A protein and the small-molecule ligand that binds it are described below.
Small molecule (SMILES): O=C(CC(c1ccccc1)c1ccccc1)NCCS

Sequence of chain 1.A:
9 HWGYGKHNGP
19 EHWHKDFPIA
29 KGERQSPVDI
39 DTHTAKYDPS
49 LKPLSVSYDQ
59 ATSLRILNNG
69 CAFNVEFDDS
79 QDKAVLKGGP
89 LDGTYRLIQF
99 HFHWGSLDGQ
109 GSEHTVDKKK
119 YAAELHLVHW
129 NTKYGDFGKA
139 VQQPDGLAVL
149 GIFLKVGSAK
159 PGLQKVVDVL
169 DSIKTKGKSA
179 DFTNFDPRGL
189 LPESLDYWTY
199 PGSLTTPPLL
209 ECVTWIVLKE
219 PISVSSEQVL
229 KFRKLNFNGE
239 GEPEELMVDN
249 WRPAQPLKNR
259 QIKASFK

Binding-site contacts:
Ligand atom C6 contacts residue PHE135 of chain 1.A at 4.3 Å (hydrophobic).
Ligand atom C5 contacts residue LEU202 of chain 1.A at 3.9 Å (hydrophobic).
Ligand atom C9 contacts residue GLN97 of chain 1.A at 3.9 Å.
Ligand atom C12 contacts residue LEU202 of chain 1.A at 4.0 Å (hydrophobic).
Ligand atom C19 contacts residue TRP10 of chain 1.A at 3.8 Å (hydrophobic).
Ligand atom C19 contacts residue ASN67 of chain 1.A at 4.4 Å.
Ligand atom C11 contacts residue LEU202 of chain 1.A at 3.8 Å (hydrophobic).
Ligand atom C9 contacts residue PHE135 of chain 1.A at 3.5 Å (hydrophobic).
Ligand atom C5 contacts residue PHE135 of chain 1.A at 4.2 Å (hydrophobic).
Ligand atom C11 contacts residue GLN97 of chain 1.A at 4.3 Å.
Ligand atom C11 contacts residue HIS99 of chain 1.A at 4.1 Å.
Ligand atom C1 contacts residue PHE135 of chain 1.A at 4.1 Å (hydrophobic).
Ligand atom C19 contacts residue CYS69 of chain 1.A at 2.9 Å (hydrophobic).
Ligand atom C12 contacts residue CO31 of chain 1.D at 4.0 Å.
Ligand atom C6 contacts residue LEU202 of chain 1.A at 4.1 Å (hydrophobic).
Ligand atom C6 contacts residue PRO206 of chain 1.A at 3.8 Å (hydrophobic).
Ligand atom C10 contacts residue PHE135 of chain 1.A at 3.9 Å (hydrophobic).
Ligand atom C6 contacts residue LEU208 of chain 1.A at 4.4 Å (hydrophobic).
Ligand atom C3 contacts residue PHE135 of chain 1.A at 3.7 Å (hydrophobic).
Ligand atom C5 contacts residue PRO206 of chain 1.A at 3.9 Å (hydrophobic).
Ligand atom C1 contacts residue VAL139 of chain 1.A at 4.2 Å (hydrophobic).
Ligand atom S20 contacts residue GLY68 of chain 1.A at 4.4 Å.
Ligand atom S20 contacts residue CYS69 of chain 1.A at 2.1 Å (h-bond).
Ligand atom C18 contacts residue ASN67 of chain 1.A at 3.6 Å.
Ligand atom C18 contacts residue CYS69 of chain 1.A at 3.6 Å (hydrophobic).
Ligand atom O16 contacts residue ASN72 of chain 1.A at 4.0 Å.
Ligand atom C12 contacts residue THR204 of chain 1.A at 3.8 Å.
Ligand atom C2 contacts residue PHE135 of chain 1.A at 3.8 Å (hydrophobic).
Ligand atom S20 contacts residue ASN67 of chain 1.A at 3.0 Å (h-bond).
Ligand atom O16 contacts residue ASN67 of chain 1.A at 3.9 Å.
Ligand atom C8 contacts residue PHE135 of chain 1.A at 4.4 Å (hydrophobic).
Ligand atom C13 contacts residue THR204 of chain 1.A at 3.9 Å.
Ligand atom C6 contacts residue VAL139 of chain 1.A at 4.5 Å (hydrophobic).
Ligand atom C4 contacts residue PHE135 of chain 1.A at 3.9 Å (hydrophobic).
Ligand atom C10 contacts residue LEU202 of chain 1.A at 4.3 Å (hydrophobic).
Ligand atom C10 contacts residue VAL126 of chain 1.A at 4.1 Å (hydrophobic).
Ligand atom N17 contacts residue THR204 of chain 1.A at 4.2 Å.
Ligand atom C11 contacts residue CO31 of chain 1.D at 3.8 Å.
Ligand atom C11 contacts residue VAL126 of chain 1.A at 4.4 Å (hydrophobic).
Ligand atom C10 contacts residue GLN97 of chain 1.A at 3.7 Å.